Binding-site contacts:
Ligand atom O7 contacts residue GLN892 of chain 1.A at 4.0 Å.
Ligand atom O5 contacts residue ASN1071 of chain 1.B at 2.4 Å (h-bond).
Ligand atom C1 contacts residue ASN1071 of chain 1.B at 1.4 Å.
Ligand atom C7 contacts residue ASN1071 of chain 1.B at 3.2 Å.
Ligand atom O7 contacts residue ASN1071 of chain 1.B at 3.1 Å (h-bond).
Ligand atom C8 contacts residue ASN1071 of chain 1.B at 4.0 Å.
Ligand atom C3 contacts residue ASN1071 of chain 1.B at 3.8 Å.
Ligand atom C1 contacts residue GLN892 of chain 1.A at 4.2 Å.
Ligand atom C2 contacts residue ASN1071 of chain 1.B at 2.5 Å.
Ligand atom O5 contacts residue ALA703 of chain 1.B at 4.4 Å.
Ligand atom C8 contacts residue LYS1070 of chain 1.B at 4.1 Å.
Ligand atom C5 contacts residue ASN1071 of chain 1.B at 3.7 Å.
Ligand atom C4 contacts residue ASN1071 of chain 1.B at 4.2 Å.
Ligand atom C6 contacts residue ALA703 of chain 1.B at 3.8 Å (hydrophobic).
Ligand atom C8 contacts residue GLU1069 of chain 1.B at 3.4 Å.
Ligand atom N2 contacts residue ASN1071 of chain 1.B at 2.9 Å (h-bond).
Ligand atom C5 contacts residue ALA703 of chain 1.B at 3.8 Å (hydrophobic).

Sequence of chain 1.A:
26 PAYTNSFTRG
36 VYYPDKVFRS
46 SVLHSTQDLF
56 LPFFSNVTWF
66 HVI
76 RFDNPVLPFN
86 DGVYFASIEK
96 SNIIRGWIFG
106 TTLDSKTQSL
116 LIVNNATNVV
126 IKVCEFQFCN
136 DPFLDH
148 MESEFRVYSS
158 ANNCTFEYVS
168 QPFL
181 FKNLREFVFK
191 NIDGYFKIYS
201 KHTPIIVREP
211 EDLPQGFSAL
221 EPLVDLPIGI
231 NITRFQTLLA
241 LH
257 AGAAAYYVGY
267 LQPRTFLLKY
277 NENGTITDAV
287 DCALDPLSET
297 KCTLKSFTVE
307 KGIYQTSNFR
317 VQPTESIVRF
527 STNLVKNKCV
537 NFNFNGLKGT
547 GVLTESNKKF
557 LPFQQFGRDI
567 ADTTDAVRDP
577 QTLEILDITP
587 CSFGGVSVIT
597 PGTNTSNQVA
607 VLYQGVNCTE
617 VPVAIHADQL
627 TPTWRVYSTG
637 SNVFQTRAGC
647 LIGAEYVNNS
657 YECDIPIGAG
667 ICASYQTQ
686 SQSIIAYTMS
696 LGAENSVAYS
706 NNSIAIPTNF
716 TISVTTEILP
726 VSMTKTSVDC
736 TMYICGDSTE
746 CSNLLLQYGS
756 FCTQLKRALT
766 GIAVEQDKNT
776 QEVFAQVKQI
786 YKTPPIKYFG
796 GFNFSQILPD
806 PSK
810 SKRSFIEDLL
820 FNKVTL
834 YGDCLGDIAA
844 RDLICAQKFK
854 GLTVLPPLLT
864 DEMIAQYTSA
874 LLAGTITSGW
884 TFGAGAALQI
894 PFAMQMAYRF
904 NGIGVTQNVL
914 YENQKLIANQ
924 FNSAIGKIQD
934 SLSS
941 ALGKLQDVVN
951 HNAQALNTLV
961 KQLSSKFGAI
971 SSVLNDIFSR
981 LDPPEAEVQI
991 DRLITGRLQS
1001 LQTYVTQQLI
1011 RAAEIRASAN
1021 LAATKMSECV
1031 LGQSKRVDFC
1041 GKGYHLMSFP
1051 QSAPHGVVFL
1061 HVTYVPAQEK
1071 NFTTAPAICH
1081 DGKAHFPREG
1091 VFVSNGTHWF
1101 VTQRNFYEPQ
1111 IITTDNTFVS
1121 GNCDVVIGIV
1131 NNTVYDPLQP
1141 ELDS

This protein binds this small molecule.
Small molecule (SMILES): CC(=O)N[C@@H]1[C@@H](O)[C@H](O)[C@@H](CO)O[C@H]1O

Sequence of chain 1.B:
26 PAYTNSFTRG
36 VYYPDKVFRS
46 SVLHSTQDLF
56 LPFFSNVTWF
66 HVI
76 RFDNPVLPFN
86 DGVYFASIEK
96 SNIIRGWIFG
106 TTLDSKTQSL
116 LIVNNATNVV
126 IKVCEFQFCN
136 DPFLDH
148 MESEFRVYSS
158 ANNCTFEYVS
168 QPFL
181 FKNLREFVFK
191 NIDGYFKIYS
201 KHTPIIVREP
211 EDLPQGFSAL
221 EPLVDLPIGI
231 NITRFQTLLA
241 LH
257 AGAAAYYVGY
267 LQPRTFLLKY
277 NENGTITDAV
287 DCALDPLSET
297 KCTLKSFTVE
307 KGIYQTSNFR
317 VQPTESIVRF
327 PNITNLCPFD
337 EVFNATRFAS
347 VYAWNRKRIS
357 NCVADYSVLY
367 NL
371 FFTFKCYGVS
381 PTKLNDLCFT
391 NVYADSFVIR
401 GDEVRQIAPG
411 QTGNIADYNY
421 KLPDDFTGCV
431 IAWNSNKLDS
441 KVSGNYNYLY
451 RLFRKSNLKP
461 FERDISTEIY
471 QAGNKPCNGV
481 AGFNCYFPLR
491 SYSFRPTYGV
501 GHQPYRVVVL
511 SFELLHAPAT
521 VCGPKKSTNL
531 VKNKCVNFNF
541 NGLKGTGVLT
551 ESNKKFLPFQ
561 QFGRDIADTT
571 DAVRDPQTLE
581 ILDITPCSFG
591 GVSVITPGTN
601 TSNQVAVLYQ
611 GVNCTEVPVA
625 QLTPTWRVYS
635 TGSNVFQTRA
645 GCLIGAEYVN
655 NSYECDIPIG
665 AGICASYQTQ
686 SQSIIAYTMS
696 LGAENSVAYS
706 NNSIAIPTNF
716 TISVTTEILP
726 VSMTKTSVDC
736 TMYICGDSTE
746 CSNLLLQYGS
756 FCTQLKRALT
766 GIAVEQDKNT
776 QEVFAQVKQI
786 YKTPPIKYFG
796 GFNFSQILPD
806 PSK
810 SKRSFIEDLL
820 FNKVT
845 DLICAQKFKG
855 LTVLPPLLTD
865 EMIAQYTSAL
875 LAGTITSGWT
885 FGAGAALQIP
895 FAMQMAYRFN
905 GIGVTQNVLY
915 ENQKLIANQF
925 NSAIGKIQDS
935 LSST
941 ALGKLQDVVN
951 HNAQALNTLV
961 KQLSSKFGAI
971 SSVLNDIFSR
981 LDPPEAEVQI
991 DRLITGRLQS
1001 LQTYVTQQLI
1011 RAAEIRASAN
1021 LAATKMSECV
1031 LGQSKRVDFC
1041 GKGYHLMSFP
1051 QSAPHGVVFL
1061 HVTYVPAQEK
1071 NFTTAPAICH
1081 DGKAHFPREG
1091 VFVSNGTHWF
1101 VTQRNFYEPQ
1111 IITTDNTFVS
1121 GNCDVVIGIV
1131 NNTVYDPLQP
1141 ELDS